Sequence of chain 30.C:
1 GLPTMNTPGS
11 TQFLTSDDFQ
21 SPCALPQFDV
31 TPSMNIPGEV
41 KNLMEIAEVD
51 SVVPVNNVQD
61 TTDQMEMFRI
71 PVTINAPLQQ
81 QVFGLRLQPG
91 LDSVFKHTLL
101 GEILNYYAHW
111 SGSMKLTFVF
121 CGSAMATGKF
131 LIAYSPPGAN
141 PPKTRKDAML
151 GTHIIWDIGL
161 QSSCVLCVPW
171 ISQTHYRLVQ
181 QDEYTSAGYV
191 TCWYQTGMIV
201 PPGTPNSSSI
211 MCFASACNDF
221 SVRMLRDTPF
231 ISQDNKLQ

Sequence of chain 30.A:
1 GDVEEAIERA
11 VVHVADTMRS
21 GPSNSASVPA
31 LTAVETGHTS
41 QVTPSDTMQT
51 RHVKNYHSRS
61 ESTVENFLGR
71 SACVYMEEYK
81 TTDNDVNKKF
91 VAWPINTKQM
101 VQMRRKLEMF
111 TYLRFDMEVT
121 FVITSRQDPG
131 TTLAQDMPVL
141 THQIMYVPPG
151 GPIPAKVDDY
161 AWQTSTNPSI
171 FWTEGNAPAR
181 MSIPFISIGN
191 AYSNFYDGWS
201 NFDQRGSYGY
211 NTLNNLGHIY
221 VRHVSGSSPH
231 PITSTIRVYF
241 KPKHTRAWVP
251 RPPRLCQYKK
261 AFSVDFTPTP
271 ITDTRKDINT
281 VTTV

The protein below binds the small molecule below.
Small molecule (SMILES): Cc1cc(CCCCCCCOc2ccc(C3=NCCO3)cc2)on1

Binding-site contacts:
Ligand atom C4A contacts residue ALA24 of chain 30.C at 4.0 Å (hydrophobic).
Ligand atom C4C contacts residue MET117 of chain 30.A at 3.9 Å (hydrophobic).
Ligand atom C5B contacts residue ILE183 of chain 30.A at 3.7 Å (hydrophobic).
Ligand atom O1A contacts residue PHE121 of chain 30.A at 4.0 Å.
Ligand atom C2A contacts residue MET181 of chain 30.A at 3.7 Å (hydrophobic).
Ligand atom N3A contacts residue ALA24 of chain 30.C at 3.8 Å.
Ligand atom N2 contacts residue W711 of chain 30.F at 2.9 Å.
Ligand atom C6B contacts residue TYR146 of chain 30.A at 3.8 Å (hydrophobic).
Ligand atom C3C contacts residue TYR192 of chain 30.A at 4.0 Å (hydrophobic).
Ligand atom O1 contacts residue THR97 of chain 30.A at 3.4 Å (h-bond).
Ligand atom C1B contacts residue ILE183 of chain 30.A at 4.0 Å (hydrophobic).
Ligand atom C5A contacts residue ILE144 of chain 30.A at 3.7 Å (hydrophobic).
Ligand atom C4A contacts residue LEU14 of chain 26.C at 4.0 Å (hydrophobic).
Ligand atom C31 contacts residue ASN214 of chain 30.A at 3.3 Å.
Ligand atom C31 contacts residue W711 of chain 30.F at 3.0 Å.
Ligand atom C1C contacts residue THR97 of chain 30.A at 3.9 Å.
Ligand atom O1B contacts residue ILE95 of chain 30.A at 3.6 Å.
Ligand atom C4A contacts residue ILE170 of chain 30.A at 3.9 Å (hydrophobic).
Ligand atom O1 contacts residue W711 of chain 30.F at 3.7 Å.
Ligand atom C31 contacts residue LEU216 of chain 30.A at 3.4 Å (hydrophobic).
Ligand atom C2C contacts residue THR97 of chain 30.A at 3.9 Å.
Ligand atom C2B contacts residue ILE219 of chain 30.A at 3.8 Å (hydrophobic).
Ligand atom C1C contacts residue PHE115 of chain 30.A at 3.9 Å (hydrophobic).
Ligand atom C4B contacts residue ILE183 of chain 30.A at 4.0 Å (hydrophobic).
Ligand atom C3C contacts residue LEU216 of chain 30.A at 3.7 Å (hydrophobic).
Ligand atom N2 contacts residue THR97 of chain 30.A at 3.7 Å.
Ligand atom C6C contacts residue ILE186 of chain 30.A at 3.9 Å (hydrophobic).
Ligand atom C2C contacts residue LEU216 of chain 30.A at 3.7 Å (hydrophobic).
Ligand atom C4 contacts residue TYR192 of chain 30.A at 3.5 Å (hydrophobic).
Ligand atom C3 contacts residue W711 of chain 30.F at 3.3 Å.
Ligand atom C3B contacts residue ILE219 of chain 30.A at 3.8 Å (hydrophobic).
Ligand atom N3A contacts residue TYR146 of chain 30.A at 4.0 Å.
Ligand atom C4A contacts residue MET181 of chain 30.A at 3.6 Å (hydrophobic).
Ligand atom C6B contacts residue ILE183 of chain 30.A at 3.6 Å (hydrophobic).
Ligand atom N3A contacts residue MET181 of chain 30.A at 3.3 Å.
Ligand atom C5B contacts residue TYR146 of chain 30.A at 3.4 Å (hydrophobic).
Ligand atom C5A contacts residue PRO168 of chain 30.A at 4.0 Å (hydrophobic).
Ligand atom C2A contacts residue TYR146 of chain 30.A at 3.7 Å (hydrophobic).
Ligand atom C4B contacts residue TYR146 of chain 30.A at 3.7 Å (hydrophobic).
Ligand atom C5A contacts residue ILE170 of chain 30.A at 3.8 Å (hydrophobic).

Sequence of chain 26.C:
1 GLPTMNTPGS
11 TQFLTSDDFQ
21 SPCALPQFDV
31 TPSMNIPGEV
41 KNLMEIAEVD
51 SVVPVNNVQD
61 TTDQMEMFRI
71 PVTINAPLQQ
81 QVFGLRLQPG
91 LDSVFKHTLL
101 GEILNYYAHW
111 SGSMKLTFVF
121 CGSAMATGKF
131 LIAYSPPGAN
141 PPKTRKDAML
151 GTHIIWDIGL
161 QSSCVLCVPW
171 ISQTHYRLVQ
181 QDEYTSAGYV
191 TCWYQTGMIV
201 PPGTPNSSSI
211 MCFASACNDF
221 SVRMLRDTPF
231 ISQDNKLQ